A protein and the small-molecule ligand that binds it are described below.
Small molecule (SMILES): CC(=O)N[C@@H]1[C@@H](O)[C@H](O)[C@@H](CO)O[C@H]1O

Sequence of chain 1.B:
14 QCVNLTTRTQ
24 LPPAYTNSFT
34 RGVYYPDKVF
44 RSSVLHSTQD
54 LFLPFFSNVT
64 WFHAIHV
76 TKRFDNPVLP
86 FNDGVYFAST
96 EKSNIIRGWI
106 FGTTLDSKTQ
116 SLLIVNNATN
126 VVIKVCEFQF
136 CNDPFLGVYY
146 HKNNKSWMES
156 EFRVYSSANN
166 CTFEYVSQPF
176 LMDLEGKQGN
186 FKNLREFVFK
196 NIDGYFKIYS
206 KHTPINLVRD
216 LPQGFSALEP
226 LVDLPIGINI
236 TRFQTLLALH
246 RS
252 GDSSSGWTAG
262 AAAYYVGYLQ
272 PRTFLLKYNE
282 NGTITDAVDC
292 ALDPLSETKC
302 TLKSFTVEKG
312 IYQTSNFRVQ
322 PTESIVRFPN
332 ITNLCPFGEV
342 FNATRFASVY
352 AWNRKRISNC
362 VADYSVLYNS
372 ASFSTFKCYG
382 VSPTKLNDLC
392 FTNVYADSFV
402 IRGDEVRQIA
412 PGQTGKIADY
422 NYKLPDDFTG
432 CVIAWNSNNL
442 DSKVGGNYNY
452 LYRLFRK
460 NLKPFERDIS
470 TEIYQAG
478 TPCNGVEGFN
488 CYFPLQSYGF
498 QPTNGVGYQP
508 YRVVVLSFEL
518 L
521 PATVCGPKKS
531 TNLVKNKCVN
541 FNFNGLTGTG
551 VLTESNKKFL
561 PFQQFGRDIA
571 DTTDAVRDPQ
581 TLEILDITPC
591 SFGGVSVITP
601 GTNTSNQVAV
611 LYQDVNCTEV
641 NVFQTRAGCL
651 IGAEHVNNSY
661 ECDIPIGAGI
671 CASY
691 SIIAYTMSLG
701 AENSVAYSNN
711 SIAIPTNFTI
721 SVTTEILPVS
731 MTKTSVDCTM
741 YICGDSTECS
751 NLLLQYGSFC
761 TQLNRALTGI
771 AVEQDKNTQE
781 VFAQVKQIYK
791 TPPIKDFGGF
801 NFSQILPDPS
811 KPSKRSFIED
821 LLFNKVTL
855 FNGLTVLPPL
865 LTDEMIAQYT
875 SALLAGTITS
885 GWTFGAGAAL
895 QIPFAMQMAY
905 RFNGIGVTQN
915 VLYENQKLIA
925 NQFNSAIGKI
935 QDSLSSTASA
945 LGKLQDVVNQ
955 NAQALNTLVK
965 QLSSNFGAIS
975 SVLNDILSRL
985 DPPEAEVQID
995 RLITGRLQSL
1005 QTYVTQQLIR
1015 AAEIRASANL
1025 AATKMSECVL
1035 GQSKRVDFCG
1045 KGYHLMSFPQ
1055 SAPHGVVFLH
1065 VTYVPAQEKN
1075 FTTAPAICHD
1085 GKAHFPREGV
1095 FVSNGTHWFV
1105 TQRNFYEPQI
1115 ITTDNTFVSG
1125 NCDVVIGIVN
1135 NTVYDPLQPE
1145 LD

Binding-site contacts:
Ligand atom C2 contacts residue ASN1074 of chain 1.B at 2.5 Å.
Ligand atom C1 contacts residue ASN1074 of chain 1.B at 1.4 Å.
Ligand atom C4 contacts residue ASN1074 of chain 1.B at 4.2 Å.
Ligand atom N2 contacts residue ASN1074 of chain 1.B at 3.0 Å (h-bond).
Ligand atom C8 contacts residue THR1076 of chain 1.B at 3.4 Å.
Ligand atom C8 contacts residue PHE1075 of chain 1.B at 4.2 Å (hydrophobic).
Ligand atom C8 contacts residue ASN1074 of chain 1.B at 4.3 Å.
Ligand atom C5 contacts residue ASN1074 of chain 1.B at 3.6 Å.
Ligand atom O5 contacts residue ASN1074 of chain 1.B at 2.3 Å (h-bond).
Ligand atom C3 contacts residue ASN1074 of chain 1.B at 3.8 Å.
Ligand atom C7 contacts residue ASN1074 of chain 1.B at 4.1 Å.